This protein binds this small molecule.
Small molecule (SMILES): CC(=O)N[C@@H]1[C@@H](O)[C@H](O)[C@@H](CO)O[C@H]1O

Sequence of chain 1.D:
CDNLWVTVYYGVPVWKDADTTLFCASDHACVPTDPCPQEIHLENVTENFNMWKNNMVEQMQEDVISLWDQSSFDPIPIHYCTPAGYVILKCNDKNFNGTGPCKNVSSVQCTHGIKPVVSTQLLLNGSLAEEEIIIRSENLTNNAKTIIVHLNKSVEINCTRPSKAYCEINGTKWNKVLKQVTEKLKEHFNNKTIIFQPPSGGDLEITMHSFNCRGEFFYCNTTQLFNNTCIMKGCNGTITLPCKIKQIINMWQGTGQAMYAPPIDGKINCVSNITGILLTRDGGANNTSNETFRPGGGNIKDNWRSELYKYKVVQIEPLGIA

Binding-site contacts:
Ligand atom C5 contacts residue ASN173 of chain 1.D at 3.7 Å.
Ligand atom C6 contacts residue THR175 of chain 1.D at 4.3 Å.
Ligand atom C1 contacts residue ASN176 of chain 1.D at 3.7 Å.
Ligand atom O5 contacts residue ASN173 of chain 1.D at 2.4 Å (h-bond).
Ligand atom C4 contacts residue ASN173 of chain 1.D at 4.2 Å.
Ligand atom O5 contacts residue ASN176 of chain 1.D at 2.9 Å (h-bond).
Ligand atom C2 contacts residue ASN176 of chain 1.D at 4.2 Å.
Ligand atom O6 contacts residue ASN176 of chain 1.D at 3.0 Å (h-bond).
Ligand atom N2 contacts residue ASN173 of chain 1.D at 2.9 Å (h-bond).
Ligand atom O5 contacts residue THR175 of chain 1.D at 4.2 Å.
Ligand atom C3 contacts residue ASN173 of chain 1.D at 3.8 Å.
Ligand atom C1 contacts residue THR175 of chain 1.D at 4.3 Å.
Ligand atom C2 contacts residue ASN173 of chain 1.D at 2.4 Å.
Ligand atom C5 contacts residue ASN176 of chain 1.D at 3.9 Å.
Ligand atom C7 contacts residue ASN173 of chain 1.D at 4.0 Å.
Ligand atom O6 contacts residue ASN177 of chain 1.D at 3.9 Å.
Ligand atom C6 contacts residue ASN176 of chain 1.D at 3.9 Å.
Ligand atom C4 contacts residue ASN176 of chain 1.D at 4.4 Å.
Ligand atom C1 contacts residue ASN173 of chain 1.D at 1.4 Å.